This small molecule binds to this protein.
Small molecule (SMILES): Nc1c(C(=O)NCc2ccc(F)cc2F)c(=O)n(O)c2ncc(CCS(=O)(=O)c3ccccc3)cc12

Sequence of chain 2.A:
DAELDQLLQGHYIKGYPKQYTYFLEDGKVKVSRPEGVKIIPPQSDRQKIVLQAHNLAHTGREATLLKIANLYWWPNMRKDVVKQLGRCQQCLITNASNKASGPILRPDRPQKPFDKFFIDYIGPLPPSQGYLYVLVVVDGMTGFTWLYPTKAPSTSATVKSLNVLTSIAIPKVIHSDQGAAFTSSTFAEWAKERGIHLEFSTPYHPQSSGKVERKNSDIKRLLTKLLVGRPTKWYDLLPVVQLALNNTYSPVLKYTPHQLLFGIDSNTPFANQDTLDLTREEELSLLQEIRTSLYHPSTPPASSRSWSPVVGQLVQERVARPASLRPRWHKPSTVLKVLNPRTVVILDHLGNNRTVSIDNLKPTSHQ

Binding-site contacts:
Ligand atom NAW contacts residue PRO217 of chain 2.A at 3.8 Å.
Ligand atom CAM contacts residue ASP188 of chain 2.A at 3.8 Å.
Ligand atom NBI contacts residue MG1 of chain 2.F at 2.9 Å.
Ligand atom CBF contacts residue GLU224 of chain 2.A at 3.7 Å.
Ligand atom OAC contacts residue GLU224 of chain 2.A at 2.9 Å (salt-bridge).
Ligand atom NBI contacts residue MG1 of chain 2.G at 2.8 Å.
Ligand atom OAF contacts residue GLU224 of chain 2.A at 2.9 Å (salt-bridge).
Ligand atom NBI contacts residue ASP188 of chain 2.A at 3.9 Å.
Ligand atom NBI contacts residue GLU224 of chain 2.A at 3.7 Å.
Ligand atom CBH contacts residue ASP188 of chain 2.A at 3.9 Å.
Ligand atom OAF contacts residue MG1 of chain 2.F at 2.1 Å.
Ligand atom OAC contacts residue PRO217 of chain 2.A at 3.8 Å.
Ligand atom OAE contacts residue TYR215 of chain 2.A at 3.3 Å.
Ligand atom CBH contacts residue MG1 of chain 2.F at 2.9 Å.
Ligand atom OAF contacts residue MG1 of chain 2.G at 2.1 Å.
Ligand atom OAC contacts residue MG1 of chain 2.G at 2.2 Å.
Ligand atom OAD contacts residue GLN189 of chain 2.A at 3.2 Å (h-bond).
Ligand atom CAK contacts residue TYR215 of chain 2.A at 3.7 Å (hydrophobic).
Ligand atom CBF contacts residue MG1 of chain 2.G at 2.8 Å.
Ligand atom CAQ contacts residue PRO217 of chain 2.A at 3.7 Å (hydrophobic).
Ligand atom CAY contacts residue PRO217 of chain 2.A at 3.9 Å (hydrophobic).
Ligand atom CAN contacts residue TYR215 of chain 2.A at 3.6 Å (hydrophobic).
Ligand atom CAJ contacts residue ASP188 of chain 2.A at 3.6 Å.
Ligand atom CAX contacts residue PRO217 of chain 2.A at 4.0 Å (hydrophobic).
Ligand atom CAT contacts residue PRO217 of chain 2.A at 4.0 Å (hydrophobic).
Ligand atom CAS contacts residue SO41 of chain 2.I at 3.6 Å.
Ligand atom OAF contacts residue ASP188 of chain 2.A at 3.1 Å (salt-bridge).
Ligand atom NAV contacts residue ASP188 of chain 2.A at 3.3 Å (salt-bridge).
Ligand atom CAL contacts residue PRO217 of chain 2.A at 3.7 Å (hydrophobic).
Ligand atom FAH contacts residue GLU224 of chain 2.A at 3.0 Å.
Ligand atom CAO contacts residue PRO217 of chain 2.A at 3.5 Å (hydrophobic).
Ligand atom CBB contacts residue PRO217 of chain 2.A at 3.5 Å (hydrophobic).
Ligand atom OAD contacts residue GLY190 of chain 2.A at 3.4 Å.
Ligand atom FAG contacts residue GLN218 of chain 2.A at 3.5 Å.
Ligand atom CAI contacts residue PRO217 of chain 2.A at 3.9 Å (hydrophobic).
Ligand atom FAH contacts residue PRO217 of chain 2.A at 3.8 Å.
Ligand atom OAF contacts residue ASP131 of chain 2.A at 2.8 Å (salt-bridge).
Ligand atom NAV contacts residue MG1 of chain 2.F at 2.0 Å.
Ligand atom CBC contacts residue PRO217 of chain 2.A at 3.4 Å (hydrophobic).
Ligand atom CAP contacts residue MG1 of chain 2.F at 3.1 Å.